Sequence of chain 3.D:
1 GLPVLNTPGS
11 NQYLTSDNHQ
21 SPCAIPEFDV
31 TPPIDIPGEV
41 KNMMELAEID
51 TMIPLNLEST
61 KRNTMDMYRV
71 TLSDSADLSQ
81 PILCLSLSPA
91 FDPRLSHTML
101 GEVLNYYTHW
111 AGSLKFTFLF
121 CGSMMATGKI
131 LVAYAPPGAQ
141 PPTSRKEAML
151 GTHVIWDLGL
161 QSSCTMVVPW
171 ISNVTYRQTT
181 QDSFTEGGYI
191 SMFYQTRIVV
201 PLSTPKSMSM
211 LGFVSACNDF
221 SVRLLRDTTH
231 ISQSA

Sequence of chain 2.B:
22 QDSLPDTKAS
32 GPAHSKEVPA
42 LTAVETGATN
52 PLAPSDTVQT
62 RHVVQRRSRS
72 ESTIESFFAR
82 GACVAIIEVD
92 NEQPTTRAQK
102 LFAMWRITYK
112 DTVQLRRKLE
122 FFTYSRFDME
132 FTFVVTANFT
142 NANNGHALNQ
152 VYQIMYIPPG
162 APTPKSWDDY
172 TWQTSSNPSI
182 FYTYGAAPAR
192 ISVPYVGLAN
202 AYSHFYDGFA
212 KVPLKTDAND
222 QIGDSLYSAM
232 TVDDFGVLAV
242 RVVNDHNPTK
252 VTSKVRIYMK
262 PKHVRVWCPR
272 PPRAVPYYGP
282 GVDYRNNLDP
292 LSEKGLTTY

Sequence of chain 2.D:
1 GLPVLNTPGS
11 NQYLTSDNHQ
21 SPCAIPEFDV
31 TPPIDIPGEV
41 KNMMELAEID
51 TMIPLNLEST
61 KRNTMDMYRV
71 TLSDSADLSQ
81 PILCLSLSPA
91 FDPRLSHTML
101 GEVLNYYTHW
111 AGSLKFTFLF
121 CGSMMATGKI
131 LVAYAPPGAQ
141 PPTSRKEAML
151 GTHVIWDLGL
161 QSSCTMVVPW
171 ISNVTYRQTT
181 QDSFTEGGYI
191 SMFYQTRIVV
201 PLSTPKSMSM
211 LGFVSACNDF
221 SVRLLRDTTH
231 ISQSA

Binding-site contacts:
Ligand atom C4 contacts residue TYR157 of chain 2.B at 3.4 Å (hydrophobic).
Ligand atom C9 contacts residue ILE108 of chain 2.B at 3.5 Å (hydrophobic).
Ligand atom O24 contacts residue PHE236 of chain 2.B at 3.7 Å.
Ligand atom C20 contacts residue PHE236 of chain 2.B at 3.2 Å (hydrophobic).
Ligand atom N4 contacts residue ILE192 of chain 2.B at 3.6 Å.
Ligand atom C3 contacts residue TYR157 of chain 2.B at 3.5 Å (hydrophobic).
Ligand atom C7 contacts residue PHE132 of chain 2.B at 3.6 Å (hydrophobic).
Ligand atom C3 contacts residue ALA24 of chain 2.D at 3.7 Å (hydrophobic).
Ligand atom C9 contacts residue TYR157 of chain 2.B at 3.8 Å (hydrophobic).
Ligand atom O24 contacts residue TYR110 of chain 2.B at 3.9 Å.
Ligand atom C11 contacts residue TYR157 of chain 2.B at 3.6 Å (hydrophobic).
Ligand atom C21 contacts residue TYR203 of chain 2.B at 3.8 Å (hydrophobic).
Ligand atom C1 contacts residue ILE181 of chain 2.B at 3.4 Å (hydrophobic).
Ligand atom N3 contacts residue ILE192 of chain 2.B at 3.8 Å.
Ligand atom C4 contacts residue ALA24 of chain 2.D at 3.8 Å (hydrophobic).
Ligand atom C13 contacts residue VAL197 of chain 2.B at 3.6 Å (hydrophobic).
Ligand atom C26 contacts residue THR109 of chain 2.B at 3.7 Å.
Ligand atom N4 contacts residue LEU239 of chain 2.B at 3.8 Å.
Ligand atom O25 contacts residue TYR110 of chain 2.B at 3.0 Å.
Ligand atom C12 contacts residue PHE236 of chain 2.B at 3.8 Å (hydrophobic).
Ligand atom C23 contacts residue PHE236 of chain 2.B at 3.5 Å (hydrophobic).
Ligand atom N6 contacts residue VAL194 of chain 2.B at 3.7 Å.
Ligand atom C11 contacts residue VAL194 of chain 2.B at 3.7 Å (hydrophobic).
Ligand atom C23 contacts residue TYR110 of chain 2.B at 3.3 Å (hydrophobic).
Ligand atom C20 contacts residue TYR110 of chain 2.B at 3.5 Å (hydrophobic).
Ligand atom C1 contacts residue ILE155 of chain 2.B at 3.7 Å (hydrophobic).
Ligand atom C19 contacts residue TYR110 of chain 2.B at 3.7 Å (hydrophobic).
Ligand atom C19 contacts residue PHE236 of chain 2.B at 3.5 Å (hydrophobic).
Ligand atom C14 contacts residue VAL197 of chain 2.B at 3.6 Å (hydrophobic).
Ligand atom C27 contacts residue THR109 of chain 2.B at 3.5 Å.
Ligand atom C22 contacts residue PHE236 of chain 2.B at 3.9 Å (hydrophobic).
Ligand atom C10 contacts residue TYR157 of chain 2.B at 3.6 Å (hydrophobic).
Ligand atom C14 contacts residue PHE236 of chain 2.B at 3.9 Å (hydrophobic).
Ligand atom C1 contacts residue PRO179 of chain 2.B at 3.9 Å (hydrophobic).
Ligand atom C22 contacts residue TYR203 of chain 2.B at 3.5 Å (hydrophobic).
Ligand atom C3 contacts residue PRO179 of chain 2.B at 3.7 Å (hydrophobic).
Ligand atom C8 contacts residue ILE108 of chain 2.B at 3.8 Å (hydrophobic).
Ligand atom C8 contacts residue PHE132 of chain 2.B at 3.4 Å (hydrophobic).
Ligand atom C21 contacts residue PHE236 of chain 2.B at 3.4 Å (hydrophobic).
Ligand atom C10 contacts residue VAL194 of chain 2.B at 3.7 Å (hydrophobic).

This small molecule binds to this protein.
Small molecule (SMILES): CCOC(=O)c1ccc(OCCCCC2CCN(c3ccc(C)nn3)CC2)cc1